This small molecule binds to this protein.
Small molecule (SMILES): CC1(C)[C@@H]2CC[C@@]1(C)C(=O)C2

Binding-site contacts:
Ligand atom C7 contacts residue HEM1 of chain 1.B at 4.5 Å.
Ligand atom C6 contacts residue VAL238 of chain 1.A at 4.2 Å (hydrophobic).
Ligand atom C5 contacts residue HEM1 of chain 1.B at 3.5 Å.
Ligand atom C8 contacts residue HEM1 of chain 1.B at 4.2 Å.
Ligand atom O contacts residue PHE78 of chain 1.A at 3.5 Å.
Ligand atom C10 contacts residue VAL387 of chain 1.A at 4.2 Å (hydrophobic).
Ligand atom C4 contacts residue HEM1 of chain 1.B at 3.5 Å.
Ligand atom C6 contacts residue GLY239 of chain 1.A at 4.3 Å.
Ligand atom C2 contacts residue TYR87 of chain 1.A at 3.6 Å (hydrophobic).
Ligand atom C8 contacts residue ILE386 of chain 1.A at 4.2 Å (hydrophobic).
Ligand atom C3 contacts residue THR92 of chain 1.A at 3.9 Å.
Ligand atom C7 contacts residue VAL286 of chain 1.A at 4.4 Å (hydrophobic).
Ligand atom C9 contacts residue HEM1 of chain 1.B at 4.0 Å.
Ligand atom O contacts residue LEU235 of chain 1.A at 3.6 Å.
Ligand atom O contacts residue TYR87 of chain 1.A at 2.6 Å (h-bond).
Ligand atom C8 contacts residue VAL286 of chain 1.A at 3.4 Å (hydrophobic).
Ligand atom C2 contacts residue LEU235 of chain 1.A at 3.7 Å (hydrophobic).
Ligand atom C10 contacts residue ILE386 of chain 1.A at 4.3 Å (hydrophobic).
Ligand atom C10 contacts residue VAL238 of chain 1.A at 3.8 Å (hydrophobic).
Ligand atom C3 contacts residue TYR87 of chain 1.A at 3.9 Å (hydrophobic).
Ligand atom C9 contacts residue THR243 of chain 1.A at 4.0 Å.
Ligand atom C6 contacts residue LEU235 of chain 1.A at 3.9 Å (hydrophobic).
Ligand atom C10 contacts residue THR176 of chain 1.A at 4.2 Å.
Ligand atom C8 contacts residue ASP288 of chain 1.A at 4.0 Å.
Ligand atom C3 contacts residue LEU235 of chain 1.A at 3.7 Å (hydrophobic).
Ligand atom C2 contacts residue PHE78 of chain 1.A at 4.3 Å (hydrophobic).
Ligand atom C9 contacts residue VAL387 of chain 1.A at 4.2 Å (hydrophobic).
Ligand atom C3 contacts residue HEM1 of chain 1.B at 4.1 Å.
Ligand atom C10 contacts residue PHE78 of chain 1.A at 4.1 Å (hydrophobic).
Ligand atom C9 contacts residue VAL286 of chain 1.A at 4.1 Å (hydrophobic).
Ligand atom C5 contacts residue LEU235 of chain 1.A at 4.0 Å (hydrophobic).

Sequence of chain 1.A:
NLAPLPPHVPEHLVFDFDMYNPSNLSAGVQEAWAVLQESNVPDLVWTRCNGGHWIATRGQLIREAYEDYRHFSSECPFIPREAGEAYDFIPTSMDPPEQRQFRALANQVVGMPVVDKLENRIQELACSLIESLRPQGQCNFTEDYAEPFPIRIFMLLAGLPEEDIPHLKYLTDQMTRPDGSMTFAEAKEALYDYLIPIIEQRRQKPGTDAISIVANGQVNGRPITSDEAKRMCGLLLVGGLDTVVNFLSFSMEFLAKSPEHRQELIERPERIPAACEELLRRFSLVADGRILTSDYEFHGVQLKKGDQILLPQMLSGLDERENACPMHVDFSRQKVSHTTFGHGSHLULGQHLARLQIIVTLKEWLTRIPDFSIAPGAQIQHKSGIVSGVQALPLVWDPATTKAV